Binding-site contacts:
Ligand atom C4 contacts residue ASN165 of chain 1.A at 4.2 Å.
Ligand atom C4 contacts residue SER112 of chain 1.A at 4.5 Å.
Ligand atom C7 contacts residue ASN165 of chain 1.A at 3.0 Å.
Ligand atom O6 contacts residue SER112 of chain 1.A at 4.5 Å.
Ligand atom C6 contacts residue GLU132 of chain 1.A at 3.3 Å.
Ligand atom C3 contacts residue ASN165 of chain 1.A at 3.8 Å.
Ligand atom C6 contacts residue SER112 of chain 1.A at 3.5 Å.
Ligand atom O5 contacts residue ASN165 of chain 1.A at 2.4 Å (h-bond).
Ligand atom O7 contacts residue ASN165 of chain 1.A at 3.4 Å (h-bond).
Ligand atom C1 contacts residue ASN165 of chain 1.A at 1.4 Å.
Ligand atom C8 contacts residue ASN165 of chain 1.A at 3.5 Å.
Ligand atom C5 contacts residue SER112 of chain 1.A at 4.1 Å.
Ligand atom N2 contacts residue ASN165 of chain 1.A at 2.9 Å (h-bond).
Ligand atom O5 contacts residue SER112 of chain 1.A at 3.7 Å.
Ligand atom C5 contacts residue GLU132 of chain 1.A at 3.7 Å.
Ligand atom C2 contacts residue ASN165 of chain 1.A at 2.5 Å.
Ligand atom C6 contacts residue LYS113 of chain 1.A at 4.5 Å.
Ligand atom O5 contacts residue GLU132 of chain 1.A at 3.0 Å (salt-bridge).
Ligand atom C5 contacts residue ASN165 of chain 1.A at 3.6 Å.
Ligand atom C1 contacts residue GLU132 of chain 1.A at 4.0 Å.

This small molecule binds to this protein.
Small molecule (SMILES): CC(=O)N[C@@H]1[C@@H](O)[C@H](O)[C@@H](CO)O[C@H]1O

Sequence of chain 1.A:
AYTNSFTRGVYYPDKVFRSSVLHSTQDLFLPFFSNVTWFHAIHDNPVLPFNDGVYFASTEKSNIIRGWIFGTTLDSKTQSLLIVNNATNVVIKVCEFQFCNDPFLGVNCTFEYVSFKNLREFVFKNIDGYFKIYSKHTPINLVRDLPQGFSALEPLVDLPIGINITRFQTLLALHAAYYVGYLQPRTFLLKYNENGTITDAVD